A small-molecule ligand and the protein it binds are described below.
Small molecule (SMILES): CCNS(=O)(=O)c1ccccc1Nc1ncnc(Nc2ccc(N3CCN(C)CC3)c(OCCN3CCOCC3)c2)n1

Binding-site contacts:
Ligand atom N5 contacts residue ALA60 of chain 1.B at 3.6 Å.
Ligand atom C1 contacts residue LEU178 of chain 1.B at 3.6 Å (hydrophobic).
Ligand atom C28 contacts residue SER113 of chain 1.B at 3.4 Å.
Ligand atom C17 contacts residue VAL40 of chain 1.B at 3.8 Å (hydrophobic).
Ligand atom N4 contacts residue LEU178 of chain 1.B at 3.6 Å.
Ligand atom C40 contacts residue GLU119 of chain 1.B at 3.6 Å.
Ligand atom C41 contacts residue LEU32 of chain 1.B at 3.6 Å (hydrophobic).
Ligand atom C6 contacts residue ALA112 of chain 1.B at 3.8 Å (hydrophobic).
Ligand atom C28 contacts residue TYR111 of chain 1.B at 3.2 Å (hydrophobic).
Ligand atom C27 contacts residue ASN176 of chain 1.B at 3.5 Å.
Ligand atom N39 contacts residue GLU119 of chain 1.B at 2.8 Å (salt-bridge).
Ligand atom N7 contacts residue ALA112 of chain 1.B at 2.8 Å (h-bond).
Ligand atom C31 contacts residue TYR111 of chain 1.B at 3.5 Å (hydrophobic).
Ligand atom C42 contacts residue GLU119 of chain 1.B at 3.4 Å.
Ligand atom C6 contacts residue GLU110 of chain 1.B at 3.2 Å.
Ligand atom C27 contacts residue ALA188 of chain 1.B at 3.7 Å (hydrophobic).
Ligand atom C6 contacts residue ALA60 of chain 1.B at 3.4 Å (hydrophobic).
Ligand atom O25 contacts residue LYS62 of chain 1.B at 2.8 Å (salt-bridge).
Ligand atom C19 contacts residue PHE37 of chain 1.B at 3.5 Å (hydrophobic).
Ligand atom C41 contacts residue GLU119 of chain 1.B at 3.6 Å.
Ligand atom C10 contacts residue GLY115 of chain 1.B at 3.6 Å.
Ligand atom O33 contacts residue LYS30 of chain 1.B at 3.1 Å (salt-bridge).
Ligand atom C8 contacts residue ALA112 of chain 1.B at 3.4 Å (hydrophobic).
Ligand atom C29 contacts residue SER113 of chain 1.B at 3.5 Å.
Ligand atom C29 contacts residue TYR111 of chain 1.B at 3.5 Å (hydrophobic).
Ligand atom C38 contacts residue GLU119 of chain 1.B at 3.4 Å.
Ligand atom C20 contacts residue PHE37 of chain 1.B at 3.7 Å (hydrophobic).
Ligand atom N23 contacts residue ASP189 of chain 1.B at 3.8 Å.
Ligand atom C6 contacts residue LEU178 of chain 1.B at 3.5 Å (hydrophobic).
Ligand atom O25 contacts residue ASP189 of chain 1.B at 3.8 Å.
Ligand atom C3 contacts residue ALA112 of chain 1.B at 3.7 Å (hydrophobic).
Ligand atom N2 contacts residue ALA112 of chain 1.B at 3.0 Å (h-bond).
Ligand atom C11 contacts residue GLY115 of chain 1.B at 3.7 Å.
Ligand atom C9 contacts residue GLY115 of chain 1.B at 3.6 Å.
Ligand atom C3 contacts residue LEU178 of chain 1.B at 3.7 Å (hydrophobic).
Ligand atom C9 contacts residue ALA112 of chain 1.B at 3.2 Å (hydrophobic).
Ligand atom N5 contacts residue LEU178 of chain 1.B at 3.4 Å.
Ligand atom N5 contacts residue VAL109 of chain 1.B at 3.7 Å.
Ligand atom C27 contacts residue ARG175 of chain 1.B at 3.4 Å.
Ligand atom C27 contacts residue LEU178 of chain 1.B at 3.8 Å (hydrophobic).

Sequence of chain 1.B:
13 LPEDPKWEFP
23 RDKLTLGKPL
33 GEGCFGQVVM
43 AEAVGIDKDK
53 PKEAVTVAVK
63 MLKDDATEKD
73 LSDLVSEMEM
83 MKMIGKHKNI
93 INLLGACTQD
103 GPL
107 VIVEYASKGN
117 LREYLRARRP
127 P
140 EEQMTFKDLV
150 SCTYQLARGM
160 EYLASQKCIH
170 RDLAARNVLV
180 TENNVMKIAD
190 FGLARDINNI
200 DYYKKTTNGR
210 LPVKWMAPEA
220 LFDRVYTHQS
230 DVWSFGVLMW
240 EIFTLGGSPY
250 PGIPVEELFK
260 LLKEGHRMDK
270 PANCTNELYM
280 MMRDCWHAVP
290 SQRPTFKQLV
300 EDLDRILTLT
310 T